Sequence of chain 1.B:
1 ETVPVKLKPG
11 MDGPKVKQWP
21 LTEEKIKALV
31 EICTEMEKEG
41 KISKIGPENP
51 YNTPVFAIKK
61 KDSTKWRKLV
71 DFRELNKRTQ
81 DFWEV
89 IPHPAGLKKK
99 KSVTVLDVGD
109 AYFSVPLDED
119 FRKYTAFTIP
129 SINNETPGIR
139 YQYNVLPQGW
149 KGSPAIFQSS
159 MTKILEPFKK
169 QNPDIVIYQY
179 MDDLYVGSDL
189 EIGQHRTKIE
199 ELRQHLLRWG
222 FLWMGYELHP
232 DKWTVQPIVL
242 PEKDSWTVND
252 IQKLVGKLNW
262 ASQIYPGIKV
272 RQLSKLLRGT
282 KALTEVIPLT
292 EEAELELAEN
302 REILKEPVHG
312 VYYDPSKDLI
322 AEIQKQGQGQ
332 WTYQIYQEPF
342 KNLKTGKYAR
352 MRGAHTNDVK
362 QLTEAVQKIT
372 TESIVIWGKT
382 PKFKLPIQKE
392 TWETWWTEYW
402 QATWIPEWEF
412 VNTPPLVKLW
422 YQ

Sequence of chain 1.A:
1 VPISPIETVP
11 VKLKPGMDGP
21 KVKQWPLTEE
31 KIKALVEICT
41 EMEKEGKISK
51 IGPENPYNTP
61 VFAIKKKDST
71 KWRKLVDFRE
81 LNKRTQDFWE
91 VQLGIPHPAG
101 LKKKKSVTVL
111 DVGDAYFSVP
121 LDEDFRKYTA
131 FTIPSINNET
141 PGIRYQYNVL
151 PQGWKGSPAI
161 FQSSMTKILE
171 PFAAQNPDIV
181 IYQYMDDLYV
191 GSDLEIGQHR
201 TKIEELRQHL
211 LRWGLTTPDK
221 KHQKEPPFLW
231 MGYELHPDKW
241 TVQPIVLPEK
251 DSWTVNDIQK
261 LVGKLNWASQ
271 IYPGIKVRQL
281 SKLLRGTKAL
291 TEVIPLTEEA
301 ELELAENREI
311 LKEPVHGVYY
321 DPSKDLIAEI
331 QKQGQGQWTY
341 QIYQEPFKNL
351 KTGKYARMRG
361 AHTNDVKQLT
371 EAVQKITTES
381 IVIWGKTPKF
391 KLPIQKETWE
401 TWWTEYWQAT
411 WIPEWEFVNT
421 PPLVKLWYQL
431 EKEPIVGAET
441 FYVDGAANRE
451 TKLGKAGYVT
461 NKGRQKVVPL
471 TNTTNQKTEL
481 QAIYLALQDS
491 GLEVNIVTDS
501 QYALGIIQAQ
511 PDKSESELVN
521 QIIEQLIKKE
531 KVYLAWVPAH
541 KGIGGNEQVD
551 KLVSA

The small molecule below binds the protein below.
Small molecule (SMILES): Cc1cc(/C=C/C#N)cc(C)c1Nc1ccnc(Nc2ccc(C#N)cc2)n1

Binding-site contacts:
Ligand atom C15 contacts residue LYS102 of chain 1.A at 3.4 Å.
Ligand atom C6 contacts residue TYR182 of chain 1.A at 3.6 Å (hydrophobic).
Ligand atom C12 contacts residue LYS102 of chain 1.A at 3.4 Å.
Ligand atom N4 contacts residue LYS104 of chain 1.A at 3.5 Å.
Ligand atom C14 contacts residue TYR319 of chain 1.A at 3.6 Å (hydrophobic).
Ligand atom C7 contacts residue PRO96 of chain 1.A at 3.5 Å (hydrophobic).
Ligand atom C14 contacts residue PRO237 of chain 1.A at 3.7 Å (hydrophobic).
Ligand atom C19 contacts residue PRO237 of chain 1.A at 3.8 Å (hydrophobic).
Ligand atom C19 contacts residue PHE228 of chain 1.A at 3.8 Å (hydrophobic).
Ligand atom N5 contacts residue HIS236 of chain 1.A at 3.3 Å.
Ligand atom N4 contacts residue LEU101 of chain 1.A at 3.6 Å.
Ligand atom C15 contacts residue TYR319 of chain 1.A at 3.6 Å (hydrophobic).
Ligand atom N5 contacts residue PHE228 of chain 1.A at 3.3 Å.
Ligand atom C8 contacts residue VAL180 of chain 1.A at 3.7 Å (hydrophobic).
Ligand atom N2 contacts residue LYS102 of chain 1.A at 2.9 Å (salt-bridge).
Ligand atom C14 contacts residue HIS236 of chain 1.A at 3.4 Å.
Ligand atom C16 contacts residue LYS104 of chain 1.A at 3.8 Å.
Ligand atom N5 contacts residue PRO226 of chain 1.A at 3.8 Å.
Ligand atom C5 contacts residue TYR182 of chain 1.A at 3.8 Å (hydrophobic).
Ligand atom C12 contacts residue LEU101 of chain 1.A at 3.4 Å (hydrophobic).
Ligand atom C22 contacts residue TYR189 of chain 1.A at 3.6 Å (hydrophobic).
Ligand atom C1 contacts residue TYR182 of chain 1.A at 3.6 Å (hydrophobic).
Ligand atom C2 contacts residue TYR182 of chain 1.A at 3.3 Å (hydrophobic).
Ligand atom C4 contacts residue TYR189 of chain 1.A at 3.7 Å (hydrophobic).
Ligand atom C9 contacts residue LYS102 of chain 1.A at 3.7 Å.
Ligand atom C19 contacts residue HIS236 of chain 1.A at 3.5 Å.
Ligand atom C20 contacts residue TRP230 of chain 1.A at 3.7 Å (hydrophobic).
Ligand atom N6 contacts residue TYR189 of chain 1.A at 3.4 Å (h-bond).
Ligand atom N6 contacts residue TRP230 of chain 1.A at 3.4 Å.
Ligand atom C16 contacts residue LYS102 of chain 1.A at 3.4 Å.
Ligand atom C21 contacts residue TYR189 of chain 1.A at 3.9 Å (hydrophobic).
Ligand atom C13 contacts residue HIS236 of chain 1.A at 3.8 Å.
Ligand atom N2 contacts residue LEU101 of chain 1.A at 3.5 Å.
Ligand atom C15 contacts residue LYS104 of chain 1.A at 3.7 Å.
Ligand atom N5 contacts residue LEU235 of chain 1.A at 3.3 Å (h-bond).
Ligand atom N4 contacts residue LYS102 of chain 1.A at 2.6 Å (salt-bridge).
Ligand atom N5 contacts residue PRO237 of chain 1.A at 3.5 Å (h-bond).
Ligand atom C22 contacts residue TRP230 of chain 1.A at 3.5 Å (hydrophobic).
Ligand atom C3 contacts residue TYR182 of chain 1.A at 3.7 Å (hydrophobic).
Ligand atom N6 contacts residue PHE228 of chain 1.A at 3.6 Å.